This protein binds this small molecule.
Small molecule (SMILES): O=P(O)(O)OC[C@H]1O[C@H](O)[C@H](O)[C@@H](O)[C@@H]1O

Sequence of chain 1.L:
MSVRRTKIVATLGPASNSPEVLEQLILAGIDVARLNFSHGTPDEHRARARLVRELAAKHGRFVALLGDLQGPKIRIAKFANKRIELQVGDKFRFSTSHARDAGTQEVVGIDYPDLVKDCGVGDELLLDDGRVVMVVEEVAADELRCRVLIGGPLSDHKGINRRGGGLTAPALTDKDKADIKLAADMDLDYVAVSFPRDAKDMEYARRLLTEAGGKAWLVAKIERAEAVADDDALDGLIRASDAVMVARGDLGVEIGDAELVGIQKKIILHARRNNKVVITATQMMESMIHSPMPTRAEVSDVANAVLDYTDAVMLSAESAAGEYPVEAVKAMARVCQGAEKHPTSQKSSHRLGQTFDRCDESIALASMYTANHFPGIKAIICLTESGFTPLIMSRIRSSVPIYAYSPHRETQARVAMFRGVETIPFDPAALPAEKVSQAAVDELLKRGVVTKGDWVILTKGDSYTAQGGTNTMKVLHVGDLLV

Binding-site contacts:
Ligand atom O3 contacts residue SER463 of chain 1.L at 2.8 Å (h-bond).
Ligand atom O1P contacts residue GLU385 of chain 1.L at 3.8 Å.
Ligand atom O1P contacts residue PHE388 of chain 1.L at 3.6 Å.
Ligand atom C3 contacts residue GLY461 of chain 1.L at 3.9 Å.
Ligand atom O3 contacts residue ASP462 of chain 1.L at 3.8 Å.
Ligand atom C3 contacts residue SER463 of chain 1.L at 3.4 Å.
Ligand atom C5 contacts residue GLU385 of chain 1.L at 3.8 Å.
Ligand atom O5 contacts residue THR384 of chain 1.L at 3.3 Å.
Ligand atom O6 contacts residue THR384 of chain 1.L at 3.9 Å.
Ligand atom O4 contacts residue GLN467 of chain 1.L at 3.7 Å.
Ligand atom O5 contacts residue GLU385 of chain 1.L at 3.5 Å (salt-bridge).
Ligand atom O1P contacts residue THR384 of chain 1.L at 2.4 Å (h-bond).
Ligand atom P contacts residue THR384 of chain 1.L at 3.6 Å.
Ligand atom O2P contacts residue GLY468 of chain 1.L at 3.3 Å (h-bond).
Ligand atom O1P contacts residue THR389 of chain 1.L at 3.2 Å (h-bond).
Ligand atom O6 contacts residue GLY468 of chain 1.L at 3.7 Å.
Ligand atom O2P contacts residue THR389 of chain 1.L at 3.5 Å (h-bond).
Ligand atom C4 contacts residue THR470 of chain 1.L at 3.8 Å.
Ligand atom O4 contacts residue GLY468 of chain 1.L at 3.5 Å (h-bond).
Ligand atom C3 contacts residue ALA466 of chain 1.L at 3.8 Å (hydrophobic).
Ligand atom C1 contacts residue LEU383 of chain 1.L at 3.3 Å (hydrophobic).
Ligand atom O4 contacts residue THR470 of chain 1.L at 3.6 Å.
Ligand atom O4 contacts residue ALA466 of chain 1.L at 3.2 Å (h-bond).
Ligand atom O3 contacts residue GLY469 of chain 1.L at 3.8 Å.
Ligand atom O3 contacts residue GLY461 of chain 1.L at 3.1 Å.
Ligand atom O3P contacts residue PHE388 of chain 1.L at 3.5 Å.
Ligand atom C2 contacts residue GLY461 of chain 1.L at 3.4 Å.
Ligand atom O3P contacts residue GLN467 of chain 1.L at 3.4 Å (h-bond).
Ligand atom O4 contacts residue GLY469 of chain 1.L at 2.7 Å (h-bond).
Ligand atom O3P contacts residue SER386 of chain 1.L at 2.5 Å (h-bond).
Ligand atom O1 contacts residue GLU385 of chain 1.L at 3.4 Å (salt-bridge).
Ligand atom C6 contacts residue GLU385 of chain 1.L at 3.7 Å.
Ligand atom O2 contacts residue GLY461 of chain 1.L at 3.3 Å (h-bond).
Ligand atom C4 contacts residue ALA466 of chain 1.L at 3.8 Å (hydrophobic).
Ligand atom O2 contacts residue TYR464 of chain 1.L at 3.3 Å.
Ligand atom O2 contacts residue SER463 of chain 1.L at 3.0 Å (h-bond).
Ligand atom C6 contacts residue THR470 of chain 1.L at 3.5 Å.
Ligand atom O5 contacts residue LEU383 of chain 1.L at 2.9 Å (h-bond).
Ligand atom C2 contacts residue SER463 of chain 1.L at 3.8 Å.
Ligand atom O6 contacts residue GLU385 of chain 1.L at 3.3 Å (salt-bridge).